This small molecule binds to this protein.
Small molecule (SMILES): CC(C)[C@H](Cc1cn(Cc2ccc(C(=O)O)cc2)nn1)C(=O)N[C@@H](CCCCN)C(=O)O

Sequence of chain 1.A:
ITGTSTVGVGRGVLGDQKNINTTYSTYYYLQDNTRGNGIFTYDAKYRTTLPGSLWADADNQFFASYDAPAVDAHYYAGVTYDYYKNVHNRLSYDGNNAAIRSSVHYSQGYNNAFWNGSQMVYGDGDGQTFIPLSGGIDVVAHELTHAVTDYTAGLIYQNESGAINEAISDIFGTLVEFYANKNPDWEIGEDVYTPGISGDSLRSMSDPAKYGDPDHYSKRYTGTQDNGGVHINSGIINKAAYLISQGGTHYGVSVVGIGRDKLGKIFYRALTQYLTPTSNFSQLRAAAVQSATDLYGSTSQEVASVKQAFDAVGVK

Binding-site contacts:
Ligand atom C23 contacts residue HIS231 of chain 1.A at 3.5 Å.
Ligand atom O27 contacts residue ARG203 of chain 1.A at 2.9 Å (salt-bridge).
Ligand atom O26 contacts residue HIS146 of chain 1.A at 3.6 Å (h-bond).
Ligand atom C29 contacts residue ALA113 of chain 1.A at 3.6 Å (hydrophobic).
Ligand atom C28 contacts residue ALA113 of chain 1.A at 3.0 Å (hydrophobic).
Ligand atom C28 contacts residue ASN112 of chain 1.A at 3.4 Å.
Ligand atom O26 contacts residue TYR157 of chain 1.A at 3.4 Å (h-bond).
Ligand atom C10 contacts residue ASN112 of chain 1.A at 3.3 Å.
Ligand atom C13 contacts residue ASN112 of chain 1.A at 3.7 Å.
Ligand atom C16 contacts residue LEU202 of chain 1.A at 3.5 Å (hydrophobic).
Ligand atom C12 contacts residue ASN112 of chain 1.A at 3.2 Å.
Ligand atom C23 contacts residue ASN112 of chain 1.A at 3.8 Å.
Ligand atom O25 contacts residue GLU143 of chain 1.A at 2.6 Å (salt-bridge).
Ligand atom C24 contacts residue HIS142 of chain 1.A at 3.4 Å.
Ligand atom C7 contacts residue THR129 of chain 1.A at 3.4 Å.
Ligand atom N22 contacts residue ASN112 of chain 1.A at 3.0 Å (h-bond).
Ligand atom C10 contacts residue ASN111 of chain 1.A at 3.2 Å.
Ligand atom C31 contacts residue TYR157 of chain 1.A at 3.7 Å (hydrophobic).
Ligand atom C24 contacts residue HIS231 of chain 1.A at 3.5 Å.
Ligand atom N11 contacts residue ASN112 of chain 1.A at 3.0 Å (h-bond).
Ligand atom C3 contacts residue THR129 of chain 1.A at 3.6 Å.
Ligand atom N32 contacts residue TYR157 of chain 1.A at 3.7 Å.
Ligand atom O25 contacts residue ZN1 of chain 1.F at 2.9 Å.
Ligand atom O25 contacts residue HIS142 of chain 1.A at 3.1 Å (h-bond).
Ligand atom O8 contacts residue THR129 of chain 1.A at 3.1 Å.
Ligand atom O26 contacts residue ZN1 of chain 1.F at 1.9 Å.
Ligand atom N15 contacts residue ASN112 of chain 1.A at 3.7 Å.
Ligand atom N11 contacts residue ASN111 of chain 1.A at 3.7 Å.
Ligand atom C19 contacts residue GLU143 of chain 1.A at 3.5 Å.
Ligand atom C30 contacts residue TYR157 of chain 1.A at 3.6 Å (hydrophobic).
Ligand atom O26 contacts residue GLU166 of chain 1.A at 2.7 Å (salt-bridge).
Ligand atom O26 contacts residue HIS231 of chain 1.A at 2.6 Å (h-bond).
Ligand atom O9 contacts residue TYR193 of chain 1.A at 3.0 Å (h-bond).
Ligand atom O26 contacts residue HIS142 of chain 1.A at 3.2 Å (h-bond).
Ligand atom C20 contacts residue ILE188 of chain 1.A at 3.7 Å (hydrophobic).
Ligand atom C24 contacts residue ZN1 of chain 1.F at 2.7 Å.
Ligand atom C20 contacts residue VAL139 of chain 1.A at 3.7 Å (hydrophobic).
Ligand atom C12 contacts residue ASN111 of chain 1.A at 3.5 Å.
Ligand atom O27 contacts residue HIS231 of chain 1.A at 3.6 Å (h-bond).
Ligand atom C2 contacts residue THR129 of chain 1.A at 3.6 Å.